Binding-site contacts:
Ligand atom CM1 contacts residue ASP41 of chain 1.J at 3.1 Å.
Ligand atom C contacts residue THR61 of chain 1.J at 3.9 Å.
Ligand atom O1 contacts residue LYS120 of chain 1.J at 2.5 Å (salt-bridge).
Ligand atom C contacts residue LYS120 of chain 1.J at 1.4 Å.
Ligand atom CM2 contacts residue LEU142 of chain 1.J at 4.2 Å (hydrophobic).
Ligand atom O1 contacts residue ASP41 of chain 1.J at 2.5 Å (salt-bridge).
Ligand atom O1 contacts residue ASN63 of chain 1.J at 3.3 Å (h-bond).
Ligand atom CM1 contacts residue THR61 of chain 1.J at 3.9 Å.
Ligand atom CM1 contacts residue LW21 of chain 1.PA at 3.7 Å.
Ligand atom C contacts residue ASP41 of chain 1.J at 4.2 Å.
Ligand atom O1 contacts residue THR61 of chain 1.J at 3.6 Å (h-bond).
Ligand atom CM2 contacts residue THR144 of chain 1.J at 3.6 Å.
Ligand atom C contacts residue THR144 of chain 1.J at 4.4 Å.
Ligand atom O1 contacts residue THR62 of chain 1.J at 3.7 Å.
Ligand atom O1 contacts residue LW21 of chain 1.PA at 3.9 Å.
Ligand atom CM1 contacts residue ALA200 of chain 1.J at 4.4 Å (hydrophobic).
Ligand atom CM2 contacts residue ALA200 of chain 1.J at 4.1 Å (hydrophobic).
Ligand atom C contacts residue THR62 of chain 1.J at 4.5 Å.
Ligand atom CM2 contacts residue LYS120 of chain 1.J at 2.6 Å.
Ligand atom CM1 contacts residue ASN63 of chain 1.J at 4.1 Å.
Ligand atom CM1 contacts residue LYS120 of chain 1.J at 2.4 Å.
Ligand atom CM2 contacts residue ALA164 of chain 1.J at 3.7 Å (hydrophobic).

A protein and the small-molecule ligand that binds it are described below.
Small molecule (SMILES): CC(=O)CO

Sequence of chain 1.J:
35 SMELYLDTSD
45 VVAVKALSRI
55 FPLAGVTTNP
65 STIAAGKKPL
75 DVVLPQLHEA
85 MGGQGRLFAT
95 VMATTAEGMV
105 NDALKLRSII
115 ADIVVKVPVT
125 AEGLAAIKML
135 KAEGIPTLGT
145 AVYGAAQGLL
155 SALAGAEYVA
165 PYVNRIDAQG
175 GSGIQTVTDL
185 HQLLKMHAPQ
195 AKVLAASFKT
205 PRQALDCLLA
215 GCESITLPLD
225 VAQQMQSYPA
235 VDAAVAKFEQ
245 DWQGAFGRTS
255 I